Binding-site contacts:
Ligand atom C8 contacts residue ASN118 of chain 19.C at 3.9 Å.
Ligand atom C6 contacts residue PHE119 of chain 19.C at 4.1 Å (hydrophobic).
Ligand atom O6 contacts residue THR120 of chain 19.C at 3.1 Å (h-bond).
Ligand atom C1 contacts residue ASN118 of chain 19.C at 1.4 Å.
Ligand atom C5 contacts residue ASN118 of chain 19.C at 3.7 Å.
Ligand atom O6 contacts residue THR89 of chain 19.C at 3.5 Å.
Ligand atom C1 contacts residue SER66 of chain 19.C at 4.2 Å.
Ligand atom O5 contacts residue THR89 of chain 19.C at 3.8 Å.
Ligand atom C4 contacts residue ASN118 of chain 19.C at 4.2 Å.
Ligand atom C1 contacts residue THR89 of chain 19.C at 3.9 Å.
Ligand atom C3 contacts residue ASN118 of chain 19.C at 3.8 Å.
Ligand atom O5 contacts residue THR120 of chain 19.C at 3.4 Å (h-bond).
Ligand atom O7 contacts residue ASN118 of chain 19.C at 4.5 Å.
Ligand atom C6 contacts residue THR120 of chain 19.C at 3.4 Å.
Ligand atom C7 contacts residue TYR90 of chain 19.C at 3.8 Å (hydrophobic).
Ligand atom O6 contacts residue PHE119 of chain 19.C at 2.8 Å (h-bond).
Ligand atom O5 contacts residue PHE119 of chain 19.C at 4.2 Å.
Ligand atom C7 contacts residue ASN118 of chain 19.C at 3.6 Å.
Ligand atom C5 contacts residue THR89 of chain 19.C at 4.1 Å.
Ligand atom O7 contacts residue TYR90 of chain 19.C at 3.7 Å.
Ligand atom O6 contacts residue ASN118 of chain 19.C at 4.1 Å.
Ligand atom N2 contacts residue TYR90 of chain 19.C at 4.5 Å.
Ligand atom C8 contacts residue TYR90 of chain 19.C at 3.9 Å (hydrophobic).
Ligand atom C5 contacts residue THR120 of chain 19.C at 4.0 Å.
Ligand atom C2 contacts residue SER66 of chain 19.C at 4.4 Å.
Ligand atom O5 contacts residue ASN118 of chain 19.C at 2.4 Å (h-bond).
Ligand atom N2 contacts residue ASN118 of chain 19.C at 2.9 Å (h-bond).
Ligand atom C6 contacts residue THR89 of chain 19.C at 4.2 Å.
Ligand atom C2 contacts residue ASN118 of chain 19.C at 2.4 Å.

Sequence of chain 19.C:
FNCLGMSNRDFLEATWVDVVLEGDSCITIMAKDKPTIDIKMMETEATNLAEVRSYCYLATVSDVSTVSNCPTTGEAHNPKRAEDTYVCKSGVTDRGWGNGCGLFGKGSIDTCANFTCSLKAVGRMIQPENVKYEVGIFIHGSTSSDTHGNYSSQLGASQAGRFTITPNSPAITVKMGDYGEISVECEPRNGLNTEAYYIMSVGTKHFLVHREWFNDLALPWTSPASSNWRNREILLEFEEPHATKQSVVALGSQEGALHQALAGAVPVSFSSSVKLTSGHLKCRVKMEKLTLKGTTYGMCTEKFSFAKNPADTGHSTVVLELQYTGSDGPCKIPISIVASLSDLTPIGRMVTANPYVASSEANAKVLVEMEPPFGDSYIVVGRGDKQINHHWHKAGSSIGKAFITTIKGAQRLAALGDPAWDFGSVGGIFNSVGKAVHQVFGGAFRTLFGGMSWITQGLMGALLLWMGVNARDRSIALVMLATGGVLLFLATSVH

This protein binds this small molecule.
Small molecule (SMILES): CC(=O)N[C@@H]1[C@@H](O)[C@H](O)[C@@H](CO)O[C@H]1O